Binding-site contacts:
Ligand atom CAY contacts residue THR479 of chain 1.B at 3.9 Å.
Ligand atom CAL contacts residue GLN483 of chain 1.B at 3.4 Å.
Ligand atom OAF contacts residue ILE480 of chain 1.B at 3.6 Å.
Ligand atom CAD contacts residue PHE487 of chain 1.B at 3.9 Å (hydrophobic).
Ligand atom OAF contacts residue GLN596 of chain 1.B at 3.2 Å (h-bond).
Ligand atom CAB contacts residue VAL459 of chain 1.B at 4.0 Å (hydrophobic).
Ligand atom CAY contacts residue PHE425 of chain 1.B at 3.8 Å (hydrophobic).
Ligand atom CAM contacts residue THR479 of chain 1.B at 3.5 Å.
Ligand atom CAD contacts residue ILE486 of chain 1.B at 3.4 Å (hydrophobic).
Ligand atom OAF contacts residue ARG470 of chain 1.B at 3.2 Å (salt-bridge).
Ligand atom CAB contacts residue THR558 of chain 1.C at 3.9 Å.
Ligand atom CAC contacts residue LEU460 of chain 1.B at 4.1 Å (hydrophobic).
Ligand atom CBF contacts residue LEU428 of chain 1.B at 3.9 Å (hydrophobic).
Ligand atom OAW contacts residue GLN483 of chain 1.B at 3.5 Å.
Ligand atom CBA contacts residue ALA561 of chain 1.C at 3.9 Å (hydrophobic).
Ligand atom CAB contacts residue MET554 of chain 1.C at 4.1 Å (hydrophobic).
Ligand atom CAB contacts residue PHE456 of chain 1.B at 3.9 Å (hydrophobic).
Ligand atom CAM contacts residue ILE480 of chain 1.B at 4.0 Å (hydrophobic).
Ligand atom OAG contacts residue PHE425 of chain 1.B at 3.2 Å.
Ligand atom CBC contacts residue PHE425 of chain 1.B at 3.9 Å (hydrophobic).
Ligand atom OAH contacts residue ARG470 of chain 1.B at 3.2 Å (salt-bridge).
Ligand atom CAQ contacts residue ILE565 of chain 1.C at 4.1 Å (hydrophobic).
Ligand atom CAC contacts residue PCW1 of chain 1.CA at 4.1 Å.
Ligand atom CAN contacts residue VAL459 of chain 1.B at 3.7 Å (hydrophobic).
Ligand atom CAV contacts residue THR479 of chain 1.B at 3.9 Å.
Ligand atom CAA contacts residue ILE557 of chain 1.C at 4.0 Å (hydrophobic).
Ligand atom CAY contacts residue GLN483 of chain 1.B at 3.9 Å.
Ligand atom CAU contacts residue PCW1 of chain 1.CA at 4.0 Å.
Ligand atom CAM contacts residue GLN483 of chain 1.B at 3.3 Å.
Ligand atom CAA contacts residue PHE456 of chain 1.B at 3.8 Å (hydrophobic).
Ligand atom CAE contacts residue ILE565 of chain 1.C at 4.0 Å (hydrophobic).
Ligand atom CAA contacts residue PCW1 of chain 1.NA at 3.8 Å.
Ligand atom CAR contacts residue PRO424 of chain 1.B at 3.9 Å (hydrophobic).
Ligand atom OAG contacts residue PRO424 of chain 1.B at 3.6 Å.
Ligand atom CAN contacts residue ALA561 of chain 1.C at 3.8 Å (hydrophobic).
Ligand atom CAL contacts residue ILE480 of chain 1.B at 3.9 Å (hydrophobic).
Ligand atom OAW contacts residue THR479 of chain 1.B at 3.4 Å (h-bond).
Ligand atom CAX contacts residue ARG470 of chain 1.B at 3.4 Å.
Ligand atom CAB contacts residue SER455 of chain 1.B at 3.6 Å.
Ligand atom CAA contacts residue ALA561 of chain 1.C at 4.1 Å (hydrophobic).

Sequence of chain 1.B:
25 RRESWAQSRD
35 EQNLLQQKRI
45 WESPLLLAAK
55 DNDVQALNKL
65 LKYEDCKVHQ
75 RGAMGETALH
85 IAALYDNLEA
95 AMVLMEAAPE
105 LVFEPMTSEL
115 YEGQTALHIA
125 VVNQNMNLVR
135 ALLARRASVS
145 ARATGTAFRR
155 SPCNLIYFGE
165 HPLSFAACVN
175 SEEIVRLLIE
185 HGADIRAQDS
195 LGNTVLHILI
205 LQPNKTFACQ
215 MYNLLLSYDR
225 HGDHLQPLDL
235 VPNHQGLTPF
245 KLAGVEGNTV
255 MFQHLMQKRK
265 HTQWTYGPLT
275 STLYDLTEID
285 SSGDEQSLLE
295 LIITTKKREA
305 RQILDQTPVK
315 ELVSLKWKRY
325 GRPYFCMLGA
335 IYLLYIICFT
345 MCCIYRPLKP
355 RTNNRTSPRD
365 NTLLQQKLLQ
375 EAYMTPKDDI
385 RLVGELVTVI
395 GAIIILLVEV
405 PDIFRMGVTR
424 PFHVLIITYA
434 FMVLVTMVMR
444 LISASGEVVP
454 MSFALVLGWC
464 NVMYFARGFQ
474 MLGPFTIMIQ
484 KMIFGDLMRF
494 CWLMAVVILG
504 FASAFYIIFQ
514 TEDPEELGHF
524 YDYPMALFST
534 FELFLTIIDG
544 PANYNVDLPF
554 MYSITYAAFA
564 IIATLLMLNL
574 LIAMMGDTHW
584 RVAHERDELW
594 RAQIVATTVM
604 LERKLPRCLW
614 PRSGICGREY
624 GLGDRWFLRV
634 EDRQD

This small molecule binds to this protein.
Small molecule (SMILES): CC(C)CCC[C@@H](C)[C@H]1CC[C@H]2[C@@H]3CC=C4C[C@@H](OC(=O)CCC(=O)O)CC[C@]4(C)[C@H]3CC[C@]12C

Sequence of chain 1.C:
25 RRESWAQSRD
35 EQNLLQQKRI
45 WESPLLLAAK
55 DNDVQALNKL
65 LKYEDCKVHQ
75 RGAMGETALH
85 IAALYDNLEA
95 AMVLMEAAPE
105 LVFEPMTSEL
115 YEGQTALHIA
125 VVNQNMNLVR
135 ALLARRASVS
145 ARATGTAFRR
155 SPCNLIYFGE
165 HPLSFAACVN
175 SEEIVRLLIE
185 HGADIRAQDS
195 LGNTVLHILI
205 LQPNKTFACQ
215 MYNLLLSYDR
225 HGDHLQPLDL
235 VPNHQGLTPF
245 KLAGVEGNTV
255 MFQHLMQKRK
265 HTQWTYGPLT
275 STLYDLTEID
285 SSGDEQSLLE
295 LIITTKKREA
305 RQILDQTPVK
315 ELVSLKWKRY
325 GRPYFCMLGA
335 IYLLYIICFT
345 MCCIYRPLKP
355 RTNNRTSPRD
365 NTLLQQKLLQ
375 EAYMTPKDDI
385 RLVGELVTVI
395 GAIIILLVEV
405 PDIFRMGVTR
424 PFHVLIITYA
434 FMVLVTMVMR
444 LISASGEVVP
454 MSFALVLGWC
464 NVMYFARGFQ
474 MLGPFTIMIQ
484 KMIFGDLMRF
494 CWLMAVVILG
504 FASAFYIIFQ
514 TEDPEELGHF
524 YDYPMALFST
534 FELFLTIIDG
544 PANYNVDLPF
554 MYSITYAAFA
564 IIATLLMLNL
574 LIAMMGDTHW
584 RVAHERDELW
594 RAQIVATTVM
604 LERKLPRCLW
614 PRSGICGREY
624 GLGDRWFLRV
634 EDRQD